The protein below binds the small molecule below.
Small molecule (SMILES): CC(=O)N[C@H]1[C@H](O[C@H]2[C@H](O)[C@@H](NC(C)=O)CO[C@@H]2CO)O[C@H](CO)[C@@H](O)[C@@H]1O

Sequence of chain 1.A:
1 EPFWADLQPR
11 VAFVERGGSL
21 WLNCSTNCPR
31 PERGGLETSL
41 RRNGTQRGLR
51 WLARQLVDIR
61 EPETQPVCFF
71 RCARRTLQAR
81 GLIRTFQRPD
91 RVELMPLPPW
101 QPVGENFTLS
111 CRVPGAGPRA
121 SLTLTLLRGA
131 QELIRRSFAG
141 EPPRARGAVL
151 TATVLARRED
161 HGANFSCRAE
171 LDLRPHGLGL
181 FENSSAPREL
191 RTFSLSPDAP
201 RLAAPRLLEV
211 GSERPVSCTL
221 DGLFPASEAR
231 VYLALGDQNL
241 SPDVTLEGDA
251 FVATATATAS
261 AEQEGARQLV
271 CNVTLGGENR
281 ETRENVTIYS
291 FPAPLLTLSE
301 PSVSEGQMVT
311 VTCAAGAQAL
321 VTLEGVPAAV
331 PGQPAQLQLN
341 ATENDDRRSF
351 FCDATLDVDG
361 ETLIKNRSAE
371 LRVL

Binding-site contacts:
Ligand atom C1 contacts residue TRP51 of chain 1.A at 4.4 Å (hydrophobic).
Ligand atom O7 contacts residue ASN23 of chain 1.A at 4.3 Å.
Ligand atom C3 contacts residue ASN23 of chain 1.A at 3.9 Å.
Ligand atom C2 contacts residue TRP51 of chain 1.A at 4.5 Å (hydrophobic).
Ligand atom C5 contacts residue ASN23 of chain 1.A at 3.5 Å.
Ligand atom C8 contacts residue TRP51 of chain 1.A at 3.9 Å (hydrophobic).
Ligand atom C6 contacts residue SER25 of chain 1.A at 4.0 Å.
Ligand atom C8 contacts residue ASN23 of chain 1.A at 4.0 Å.
Ligand atom C7 contacts residue ASN23 of chain 1.A at 3.6 Å.
Ligand atom O6 contacts residue TRP51 of chain 1.A at 3.2 Å.
Ligand atom O7 contacts residue TRP51 of chain 1.A at 3.9 Å.
Ligand atom O5 contacts residue SER25 of chain 1.A at 4.3 Å.
Ligand atom C1 contacts residue ASN23 of chain 1.A at 1.4 Å.
Ligand atom C7 contacts residue TRP51 of chain 1.A at 3.7 Å (hydrophobic).
Ligand atom C6 contacts residue TRP51 of chain 1.A at 3.9 Å (hydrophobic).
Ligand atom O5 contacts residue TRP51 of chain 1.A at 4.4 Å.
Ligand atom N2 contacts residue TRP51 of chain 1.A at 4.0 Å.
Ligand atom C8 contacts residue LEU49 of chain 1.A at 4.1 Å (hydrophobic).
Ligand atom O5 contacts residue ASN23 of chain 1.A at 2.3 Å (h-bond).
Ligand atom C4 contacts residue ASN23 of chain 1.A at 4.3 Å.
Ligand atom C3 contacts residue TRP51 of chain 1.A at 4.1 Å (hydrophobic).
Ligand atom N2 contacts residue ASN23 of chain 1.A at 3.0 Å.
Ligand atom C5 contacts residue TRP51 of chain 1.A at 3.6 Å (hydrophobic).
Ligand atom C2 contacts residue ASN23 of chain 1.A at 2.8 Å.
Ligand atom O4 contacts residue TRP51 of chain 1.A at 3.4 Å (h-bond).
Ligand atom C4 contacts residue TRP51 of chain 1.A at 4.2 Å (hydrophobic).